Sequence of chain 1.B:
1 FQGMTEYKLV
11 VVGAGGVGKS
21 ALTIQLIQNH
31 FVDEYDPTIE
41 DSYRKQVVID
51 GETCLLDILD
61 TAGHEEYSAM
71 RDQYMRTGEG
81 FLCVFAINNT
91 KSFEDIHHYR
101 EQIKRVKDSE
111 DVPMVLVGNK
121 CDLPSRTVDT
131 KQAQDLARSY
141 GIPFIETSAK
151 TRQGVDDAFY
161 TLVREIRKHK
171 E

The protein below binds the small molecule below.
Small molecule (SMILES): Nc1nc2c(ncn2[C@@H]2O[C@H](CO[P](=O)(O)O[P](=O)(O)NP(=O)(O)O)[C@@H](O)[C@H]2O)c(=O)[nH]1

Binding-site contacts:
Ligand atom O2' contacts residue ASP33 of chain 1.B at 3.2 Å (salt-bridge).
Ligand atom O2B contacts residue SER20 of chain 1.B at 3.0 Å (h-bond).
Ligand atom O1B contacts residue VAL17 of chain 1.B at 3.3 Å (h-bond).
Ligand atom O3A contacts residue GLY16 of chain 1.B at 3.6 Å.
Ligand atom PG contacts residue MG1 of chain 1.L at 3.4 Å.
Ligand atom O3' contacts residue ASP33 of chain 1.B at 2.9 Å (salt-bridge).
Ligand atom C6 contacts residue LYS120 of chain 1.B at 3.6 Å.
Ligand atom O3G contacts residue GLY15 of chain 1.B at 3.5 Å.
Ligand atom N1 contacts residue ASP122 of chain 1.B at 2.8 Å (salt-bridge).
Ligand atom O2' contacts residue VAL32 of chain 1.B at 2.6 Å (h-bond).
Ligand atom O3G contacts residue LYS19 of chain 1.B at 2.7 Å (salt-bridge).
Ligand atom O1B contacts residue LYS19 of chain 1.B at 2.9 Å (salt-bridge).
Ligand atom C8 contacts residue ALA21 of chain 1.B at 3.6 Å (hydrophobic).
Ligand atom N2 contacts residue ASP122 of chain 1.B at 2.9 Å (salt-bridge).
Ligand atom O6 contacts residue LYS120 of chain 1.B at 3.4 Å.
Ligand atom O2G contacts residue MG1 of chain 1.L at 2.1 Å.
Ligand atom O2A contacts residue GLY18 of chain 1.B at 3.4 Å.
Ligand atom O2A contacts residue SER20 of chain 1.B at 3.4 Å (h-bond).
Ligand atom O6 contacts residue ASN119 of chain 1.B at 3.3 Å (h-bond).
Ligand atom C3' contacts residue GLU34 of chain 1.B at 3.5 Å.
Ligand atom O2A contacts residue ALA21 of chain 1.B at 2.8 Å (h-bond).
Ligand atom O1B contacts residue GLY18 of chain 1.B at 3.1 Å (h-bond).
Ligand atom C2' contacts residue VAL32 of chain 1.B at 3.5 Å (hydrophobic).
Ligand atom O1G contacts residue PRO37 of chain 1.B at 3.4 Å.
Ligand atom O6 contacts residue SER148 of chain 1.B at 3.4 Å.
Ligand atom O2G contacts residue THR38 of chain 1.B at 3.0 Å (h-bond).
Ligand atom O2B contacts residue MG1 of chain 1.L at 2.0 Å.
Ligand atom N3B contacts residue MG1 of chain 1.L at 3.5 Å.
Ligand atom O2' contacts residue PHE31 of chain 1.B at 3.4 Å.
Ligand atom O2B contacts residue LYS19 of chain 1.B at 3.6 Å.
Ligand atom O1B contacts residue GLY16 of chain 1.B at 3.6 Å.
Ligand atom O3A contacts residue GLY18 of chain 1.B at 3.3 Å (h-bond).
Ligand atom O4' contacts residue LYS120 of chain 1.B at 3.2 Å (salt-bridge).
Ligand atom N2 contacts residue LEU123 of chain 1.B at 3.5 Å.
Ligand atom O6 contacts residue ASP122 of chain 1.B at 3.5 Å (salt-bridge).
Ligand atom N3B contacts residue GLY16 of chain 1.B at 3.2 Å (h-bond).
Ligand atom PB contacts residue MG1 of chain 1.L at 3.2 Å.
Ligand atom O6 contacts residue ALA149 of chain 1.B at 2.9 Å (h-bond).
Ligand atom N7 contacts residue ASN119 of chain 1.B at 3.1 Å (h-bond).
Ligand atom O3G contacts residue GLY63 of chain 1.B at 3.0 Å (h-bond).